Sequence of chain 1.A:
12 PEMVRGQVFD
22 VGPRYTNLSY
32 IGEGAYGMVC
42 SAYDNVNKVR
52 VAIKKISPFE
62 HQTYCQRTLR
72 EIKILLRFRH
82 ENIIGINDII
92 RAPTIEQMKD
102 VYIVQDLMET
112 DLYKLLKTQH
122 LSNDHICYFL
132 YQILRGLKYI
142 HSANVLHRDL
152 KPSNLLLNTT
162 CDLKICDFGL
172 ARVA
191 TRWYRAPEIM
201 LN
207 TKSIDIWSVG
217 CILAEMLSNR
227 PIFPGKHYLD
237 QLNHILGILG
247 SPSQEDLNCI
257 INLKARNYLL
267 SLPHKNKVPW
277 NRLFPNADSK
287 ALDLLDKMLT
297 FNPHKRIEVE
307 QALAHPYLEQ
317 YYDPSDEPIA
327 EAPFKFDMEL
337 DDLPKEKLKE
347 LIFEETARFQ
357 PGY

This small molecule binds to this protein.
Small molecule (SMILES): O=c1cc(N2CCc3n[nH]c(-c4ccncc4)c3C2)ccn1Cc1ccccc1

Binding-site contacts:
Ligand atom C16 contacts residue CYS167 of chain 1.A at 3.8 Å (hydrophobic).
Ligand atom C14 contacts residue LYS115 of chain 1.A at 3.6 Å.
Ligand atom O22 contacts residue ASP168 of chain 1.A at 3.7 Å.
Ligand atom C23 contacts residue ASP168 of chain 1.A at 3.4 Å.
Ligand atom N13 contacts residue THR111 of chain 1.A at 3.6 Å.
Ligand atom N5 contacts residue LEU157 of chain 1.A at 3.8 Å.
Ligand atom C12 contacts residue LYS115 of chain 1.A at 3.8 Å.
Ligand atom C6 contacts residue LEU157 of chain 1.A at 3.8 Å (hydrophobic).
Ligand atom C9 contacts residue ASP107 of chain 1.A at 3.8 Å.
Ligand atom C15 contacts residue LEU157 of chain 1.A at 3.8 Å (hydrophobic).
Ligand atom C8 contacts residue GLN106 of chain 1.A at 3.2 Å.
Ligand atom C12 contacts residue THR111 of chain 1.A at 3.6 Å.
Ligand atom N5 contacts residue MET109 of chain 1.A at 3.5 Å (h-bond).
Ligand atom N5 contacts residue LEU108 of chain 1.A at 3.8 Å.
Ligand atom C25 contacts residue LYS55 of chain 1.A at 3.5 Å.
Ligand atom C9 contacts residue GLN106 of chain 1.A at 3.6 Å.
Ligand atom C12 contacts residue MET109 of chain 1.A at 3.5 Å (hydrophobic).
Ligand atom N13 contacts residue LYS115 of chain 1.A at 2.9 Å (salt-bridge).
Ligand atom C12 contacts residue GLU110 of chain 1.A at 3.5 Å.
Ligand atom N1 contacts residue ASP107 of chain 1.A at 3.7 Å.
Ligand atom C14 contacts residue ILE32 of chain 1.A at 3.5 Å (hydrophobic).
Ligand atom C21 contacts residue CYS167 of chain 1.A at 3.8 Å (hydrophobic).
Ligand atom C2 contacts residue LEU157 of chain 1.A at 3.7 Å (hydrophobic).
Ligand atom C26 contacts residue LYS55 of chain 1.A at 3.8 Å.
Ligand atom C20 contacts residue LYS55 of chain 1.A at 3.8 Å.
Ligand atom C9 contacts residue ALA53 of chain 1.A at 3.8 Å (hydrophobic).
Ligand atom C4 contacts residue ASP107 of chain 1.A at 3.6 Å.
Ligand atom C28 contacts residue VAL40 of chain 1.A at 3.6 Å (hydrophobic).
Ligand atom C11 contacts residue MET109 of chain 1.A at 3.1 Å (hydrophobic).
Ligand atom C14 contacts residue ASP112 of chain 1.A at 3.4 Å.
Ligand atom C27 contacts residue GLY38 of chain 1.A at 3.7 Å.
Ligand atom N5 contacts residue ALA53 of chain 1.A at 3.7 Å.
Ligand atom N5 contacts residue ASP107 of chain 1.A at 2.7 Å (salt-bridge).
Ligand atom C4 contacts residue ALA53 of chain 1.A at 3.6 Å (hydrophobic).
Ligand atom C15 contacts residue ILE32 of chain 1.A at 3.6 Å (hydrophobic).
Ligand atom C29 contacts residue VAL40 of chain 1.A at 3.5 Å (hydrophobic).
Ligand atom N1 contacts residue MET109 of chain 1.A at 3.0 Å (h-bond).
Ligand atom C3 contacts residue LEU157 of chain 1.A at 3.6 Å (hydrophobic).
Ligand atom C4 contacts residue LEU157 of chain 1.A at 3.6 Å (hydrophobic).
Ligand atom O22 contacts residue LYS55 of chain 1.A at 2.8 Å (salt-bridge).